Sequence of chain 1.A:
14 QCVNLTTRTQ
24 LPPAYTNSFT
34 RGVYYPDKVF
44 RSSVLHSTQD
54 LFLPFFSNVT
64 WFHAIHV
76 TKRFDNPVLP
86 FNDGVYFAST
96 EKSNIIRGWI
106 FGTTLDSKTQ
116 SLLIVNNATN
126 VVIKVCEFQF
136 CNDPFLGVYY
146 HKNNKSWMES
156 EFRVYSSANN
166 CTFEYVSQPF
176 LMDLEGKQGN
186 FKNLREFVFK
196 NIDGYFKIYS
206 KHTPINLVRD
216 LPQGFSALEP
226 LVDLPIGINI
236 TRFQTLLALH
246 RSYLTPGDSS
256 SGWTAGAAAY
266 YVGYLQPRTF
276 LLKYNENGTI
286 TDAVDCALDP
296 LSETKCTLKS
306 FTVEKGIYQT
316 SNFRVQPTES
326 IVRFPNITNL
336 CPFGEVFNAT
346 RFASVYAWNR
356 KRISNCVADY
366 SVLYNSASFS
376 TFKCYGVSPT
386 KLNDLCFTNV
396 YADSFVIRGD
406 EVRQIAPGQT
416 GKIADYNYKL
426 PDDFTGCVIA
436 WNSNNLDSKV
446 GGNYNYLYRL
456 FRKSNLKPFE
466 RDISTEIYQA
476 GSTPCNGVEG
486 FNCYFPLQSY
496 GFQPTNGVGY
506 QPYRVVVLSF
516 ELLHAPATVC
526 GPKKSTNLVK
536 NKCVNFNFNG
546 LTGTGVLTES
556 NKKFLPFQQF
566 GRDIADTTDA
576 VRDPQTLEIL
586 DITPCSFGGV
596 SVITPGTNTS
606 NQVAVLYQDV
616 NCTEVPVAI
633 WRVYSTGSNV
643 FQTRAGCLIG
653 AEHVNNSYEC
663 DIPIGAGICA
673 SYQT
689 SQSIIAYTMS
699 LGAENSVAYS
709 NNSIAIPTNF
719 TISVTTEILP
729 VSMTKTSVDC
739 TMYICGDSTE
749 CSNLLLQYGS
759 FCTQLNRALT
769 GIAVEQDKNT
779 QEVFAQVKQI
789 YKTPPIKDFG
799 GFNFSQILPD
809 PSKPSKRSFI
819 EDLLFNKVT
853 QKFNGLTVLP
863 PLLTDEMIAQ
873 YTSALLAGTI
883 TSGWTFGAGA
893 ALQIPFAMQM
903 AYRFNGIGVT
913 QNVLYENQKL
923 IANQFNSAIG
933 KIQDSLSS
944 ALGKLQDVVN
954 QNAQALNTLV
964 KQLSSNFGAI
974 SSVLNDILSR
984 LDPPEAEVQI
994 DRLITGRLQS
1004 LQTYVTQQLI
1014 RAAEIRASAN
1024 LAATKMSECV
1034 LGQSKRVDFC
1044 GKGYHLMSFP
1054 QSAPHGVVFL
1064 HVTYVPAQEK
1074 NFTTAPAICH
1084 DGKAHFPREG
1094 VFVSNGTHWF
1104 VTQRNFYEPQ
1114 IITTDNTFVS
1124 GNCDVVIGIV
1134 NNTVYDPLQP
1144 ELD

The protein below binds the small molecule below.
Small molecule (SMILES): CC(=O)N[C@@H]1[C@@H](O)[C@H](O)[C@@H](CO)O[C@H]1O

Binding-site contacts:
Ligand atom C5 contacts residue GLY339 of chain 1.A at 4.2 Å.
Ligand atom C7 contacts residue ASN343 of chain 1.A at 4.2 Å.
Ligand atom O5 contacts residue PHE342 of chain 1.A at 4.5 Å.
Ligand atom C3 contacts residue ASN343 of chain 1.A at 3.8 Å.
Ligand atom C6 contacts residue GLY339 of chain 1.A at 4.0 Å.
Ligand atom N2 contacts residue ASN343 of chain 1.A at 3.0 Å (h-bond).
Ligand atom C4 contacts residue ASN343 of chain 1.A at 4.2 Å.
Ligand atom C6 contacts residue PHE342 of chain 1.A at 4.5 Å (hydrophobic).
Ligand atom C1 contacts residue ASN343 of chain 1.A at 1.4 Å.
Ligand atom O6 contacts residue LEU368 of chain 1.A at 3.7 Å.
Ligand atom C6 contacts residue LEU368 of chain 1.A at 4.2 Å (hydrophobic).
Ligand atom C5 contacts residue ASN343 of chain 1.A at 3.6 Å.
Ligand atom O6 contacts residue PHE342 of chain 1.A at 3.4 Å.
Ligand atom O5 contacts residue GLY339 of chain 1.A at 3.8 Å.
Ligand atom O5 contacts residue ASN343 of chain 1.A at 2.3 Å (h-bond).
Ligand atom C2 contacts residue ASN343 of chain 1.A at 2.5 Å.